This protein binds this small molecule.
Small molecule (SMILES): C[C@@H]1Nc2nc(N)[nH]c(=O)c2[N+]2=CN(c3ccc(C[C@H](O)[C@H](O)[C@H](O)CO[C@H]4O[C@H](CO[P](=O)(O)O[C@@H](CCC(=O)O)C(=O)O)[C@@H](O)[C@H]4O)cc3)[C@H](C)[C@@H]12

Sequence of chain 1.F:
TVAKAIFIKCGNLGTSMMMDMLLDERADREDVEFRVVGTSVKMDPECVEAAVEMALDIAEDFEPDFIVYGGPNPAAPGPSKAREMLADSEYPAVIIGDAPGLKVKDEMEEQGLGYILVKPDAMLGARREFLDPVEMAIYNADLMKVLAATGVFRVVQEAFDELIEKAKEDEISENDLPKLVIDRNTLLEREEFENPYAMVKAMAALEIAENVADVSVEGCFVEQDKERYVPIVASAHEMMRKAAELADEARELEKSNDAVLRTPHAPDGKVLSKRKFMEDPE

Sequence of chain 1.B:
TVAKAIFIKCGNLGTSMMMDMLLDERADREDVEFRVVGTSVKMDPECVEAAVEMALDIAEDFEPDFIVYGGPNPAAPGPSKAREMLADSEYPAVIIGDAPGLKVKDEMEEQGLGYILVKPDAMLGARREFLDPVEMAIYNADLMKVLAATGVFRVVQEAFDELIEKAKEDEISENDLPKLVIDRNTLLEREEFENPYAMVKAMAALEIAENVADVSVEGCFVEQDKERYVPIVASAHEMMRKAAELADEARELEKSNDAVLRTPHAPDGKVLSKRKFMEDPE

Binding-site contacts:
Ligand atom O4J contacts residue ARG128 of chain 1.B at 3.2 Å (salt-bridge).
Ligand atom C5J contacts residue TYR230 of chain 1.B at 3.5 Å (hydrophobic).
Ligand atom C7M contacts residue GLU26 of chain 1.F at 3.1 Å.
Ligand atom OX2 contacts residue CYS221 of chain 1.B at 3.2 Å.
Ligand atom N1 contacts residue ASN141 of chain 1.B at 3.0 Å (h-bond).
Ligand atom C2 contacts residue ASN13 of chain 1.B at 3.4 Å.
Ligand atom N3 contacts residue ASN13 of chain 1.B at 3.3 Å (h-bond).
Ligand atom OX4 contacts residue CYS221 of chain 1.B at 3.2 Å (h-bond).
Ligand atom OX2 contacts residue ALA127 of chain 1.B at 2.6 Å (h-bond).
Ligand atom C13 contacts residue ALA127 of chain 1.B at 3.5 Å (hydrophobic).
Ligand atom C4 contacts residue LEU125 of chain 1.B at 3.5 Å (hydrophobic).
Ligand atom O3J contacts residue GLU130 of chain 1.B at 2.6 Å (salt-bridge).
Ligand atom N5 contacts residue LEU125 of chain 1.B at 3.6 Å.
Ligand atom O1A contacts residue ARG129 of chain 1.B at 3.6 Å (salt-bridge).
Ligand atom C8A contacts residue LEU125 of chain 1.B at 3.6 Å (hydrophobic).
Ligand atom C4J contacts residue ARG128 of chain 1.B at 3.5 Å.
Ligand atom C12 contacts residue ALA127 of chain 1.B at 3.6 Å (hydrophobic).
Ligand atom OX4 contacts residue ARG128 of chain 1.B at 3.3 Å (salt-bridge).
Ligand atom O3J contacts residue ARG128 of chain 1.B at 3.2 Å.
Ligand atom C4 contacts residue ASN13 of chain 1.B at 3.5 Å.
Ligand atom OX5 contacts residue ARG128 of chain 1.B at 3.0 Å (salt-bridge).
Ligand atom O2J contacts residue ARG129 of chain 1.B at 3.0 Å (salt-bridge).
Ligand atom C4A contacts residue LEU125 of chain 1.B at 3.4 Å (hydrophobic).
Ligand atom NA2 contacts residue ASN141 of chain 1.B at 2.7 Å (h-bond).
Ligand atom CX2 contacts residue ALA127 of chain 1.B at 3.3 Å (hydrophobic).
Ligand atom N1 contacts residue ASN13 of chain 1.B at 2.9 Å (h-bond).
Ligand atom C14 contacts residue ALA127 of chain 1.B at 3.6 Å (hydrophobic).
Ligand atom O3J contacts residue ARG129 of chain 1.B at 3.1 Å (salt-bridge).
Ligand atom C13 contacts residue ARG27 of chain 1.F at 3.4 Å.
Ligand atom C2 contacts residue ASN141 of chain 1.B at 3.5 Å.
Ligand atom C3J contacts residue GLU130 of chain 1.B at 3.5 Å.
Ligand atom NA2 contacts residue GLY15 of chain 1.B at 3.5 Å (h-bond).
Ligand atom NA2 contacts residue ASN13 of chain 1.B at 3.5 Å (h-bond).
Ligand atom C12 contacts residue ARG27 of chain 1.F at 3.6 Å.
Ligand atom C9 contacts residue GLU26 of chain 1.F at 3.6 Å.
Ligand atom C7 contacts residue GLU26 of chain 1.F at 3.3 Å.
Ligand atom OH4 contacts residue MET124 of chain 1.B at 3.3 Å.
Ligand atom C4J contacts residue TYR230 of chain 1.B at 3.3 Å (hydrophobic).
Ligand atom OH4 contacts residue LEU125 of chain 1.B at 3.2 Å (h-bond).
Ligand atom C7M contacts residue VAL42 of chain 1.B at 3.5 Å (hydrophobic).